The small molecule below binds the protein below.
Small molecule (SMILES): C[C@@H]1O[C@H](O)[C@@H](O)[C@H](O)[C@@H]1O

Sequence of chain 1.A:
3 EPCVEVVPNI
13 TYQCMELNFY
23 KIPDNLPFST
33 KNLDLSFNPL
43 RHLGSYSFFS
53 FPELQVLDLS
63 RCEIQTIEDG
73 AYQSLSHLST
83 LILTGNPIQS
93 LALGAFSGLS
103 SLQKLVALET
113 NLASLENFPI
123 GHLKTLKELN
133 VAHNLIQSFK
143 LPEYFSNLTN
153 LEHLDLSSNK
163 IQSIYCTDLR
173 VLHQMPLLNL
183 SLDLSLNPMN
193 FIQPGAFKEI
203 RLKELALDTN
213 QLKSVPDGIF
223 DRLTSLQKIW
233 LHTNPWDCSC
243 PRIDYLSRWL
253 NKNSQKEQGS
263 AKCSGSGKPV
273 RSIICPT

Binding-site contacts:
Ligand atom O4 contacts residue NAG2 of chain 1.B at 3.5 Å (h-bond).
Ligand atom C5 contacts residue NAG2 of chain 1.B at 4.4 Å.
Ligand atom C4 contacts residue NAG2 of chain 1.B at 4.3 Å.
Ligand atom C6 contacts residue NAG1 of chain 1.B at 3.2 Å.
Ligand atom C4 contacts residue NAG1 of chain 1.B at 3.8 Å.
Ligand atom C2 contacts residue PHE30 of chain 1.A at 3.8 Å (hydrophobic).
Ligand atom O3 contacts residue NAG1 of chain 1.B at 2.8 Å.
Ligand atom C5 contacts residue NAG1 of chain 1.B at 4.1 Å.
Ligand atom O2 contacts residue PHE30 of chain 1.A at 4.2 Å.
Ligand atom C6 contacts residue NAG2 of chain 1.B at 4.2 Å.
Ligand atom C3 contacts residue NAG1 of chain 1.B at 3.9 Å.
Ligand atom O4 contacts residue NAG1 of chain 1.B at 3.0 Å.
Ligand atom C1 contacts residue PHE30 of chain 1.A at 4.2 Å (hydrophobic).